Sequence of chain 1.B:
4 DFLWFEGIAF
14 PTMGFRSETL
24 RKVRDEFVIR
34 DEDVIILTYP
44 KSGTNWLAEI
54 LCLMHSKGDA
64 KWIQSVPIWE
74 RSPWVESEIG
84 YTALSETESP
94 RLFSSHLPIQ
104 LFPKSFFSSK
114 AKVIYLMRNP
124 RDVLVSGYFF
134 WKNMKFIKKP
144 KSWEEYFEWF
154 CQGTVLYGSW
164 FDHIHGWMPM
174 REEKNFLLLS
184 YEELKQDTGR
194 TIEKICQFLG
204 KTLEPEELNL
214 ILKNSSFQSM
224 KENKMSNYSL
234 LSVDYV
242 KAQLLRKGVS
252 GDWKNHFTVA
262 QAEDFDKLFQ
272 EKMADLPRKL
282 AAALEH

Binding-site contacts:
Ligand atom N3 contacts residue TYR184 of chain 1.B at 2.8 Å (h-bond).
Ligand atom N6 contacts residue TRP49 of chain 1.B at 3.3 Å.
Ligand atom O2P contacts residue LYS248 of chain 1.B at 3.0 Å (salt-bridge).
Ligand atom C2 contacts residue GLY249 of chain 1.B at 3.6 Å.
Ligand atom O3P contacts residue ARG247 of chain 1.B at 3.0 Å (salt-bridge).
Ligand atom P2 contacts residue THR47 of chain 1.B at 3.5 Å.
Ligand atom O1P contacts residue ARG247 of chain 1.B at 3.1 Å (salt-bridge).
Ligand atom P1 contacts residue SER129 of chain 1.B at 3.4 Å.
Ligand atom C6 contacts residue TRP49 of chain 1.B at 3.5 Å (hydrophobic).
Ligand atom N6 contacts residue MET223 of chain 1.B at 3.4 Å.
Ligand atom O2' contacts residue LEU246 of chain 1.B at 3.5 Å.
Ligand atom C8 contacts residue LEU246 of chain 1.B at 3.3 Å (hydrophobic).
Ligand atom N1 contacts residue TRP49 of chain 1.B at 3.3 Å.
Ligand atom N6 contacts residue PHE220 of chain 1.B at 3.4 Å (h-bond).
Ligand atom O5' contacts residue GLY46 of chain 1.B at 3.1 Å (h-bond).
Ligand atom O2P contacts residue ARG247 of chain 1.B at 3.6 Å.
Ligand atom O3' contacts residue SER129 of chain 1.B at 3.3 Å (h-bond).
Ligand atom N7 contacts residue LEU246 of chain 1.B at 3.4 Å.
Ligand atom O5' contacts residue LYS44 of chain 1.B at 3.5 Å.
Ligand atom O4P contacts residue LYS44 of chain 1.B at 2.9 Å (salt-bridge).
Ligand atom C3' contacts residue SER129 of chain 1.B at 3.6 Å.
Ligand atom O6P contacts residue THR47 of chain 1.B at 2.5 Å (h-bond).
Ligand atom O3P contacts residue ARG121 of chain 1.B at 2.9 Å (salt-bridge).
Ligand atom O2' contacts residue ARG247 of chain 1.B at 3.3 Å (salt-bridge).
Ligand atom N3 contacts residue GLY249 of chain 1.B at 3.5 Å.
Ligand atom O2' contacts residue GLY249 of chain 1.B at 3.5 Å (h-bond).
Ligand atom C2' contacts residue LEU245 of chain 1.B at 3.4 Å (hydrophobic).
Ligand atom O3' contacts residue ARG121 of chain 1.B at 3.1 Å (salt-bridge).
Ligand atom O6P contacts residue GLY46 of chain 1.B at 3.2 Å (h-bond).
Ligand atom C2 contacts residue TRP49 of chain 1.B at 3.5 Å (hydrophobic).
Ligand atom O1P contacts residue SER129 of chain 1.B at 2.7 Å (h-bond).
Ligand atom C2 contacts residue TYR184 of chain 1.B at 3.5 Å (hydrophobic).
Ligand atom O6P contacts residue LYS44 of chain 1.B at 3.2 Å (salt-bridge).
Ligand atom O2P contacts residue GLY249 of chain 1.B at 2.9 Å (h-bond).
Ligand atom O2' contacts residue LEU245 of chain 1.B at 3.6 Å.
Ligand atom O5P contacts residue THR47 of chain 1.B at 3.2 Å (h-bond).
Ligand atom O5P contacts residue ASN48 of chain 1.B at 2.9 Å (h-bond).
Ligand atom N6 contacts residue SER218 of chain 1.B at 3.0 Å (h-bond).
Ligand atom O6P contacts residue SER45 of chain 1.B at 3.3 Å (h-bond).
Ligand atom O2' contacts residue PHE220 of chain 1.B at 3.5 Å.

A protein and the small-molecule ligand that binds it are described below.
Small molecule (SMILES): Nc1ncnc2c1ncn2[C@@H]1O[C@H](COP(=O)(O)O)[C@@H](OP(=O)(O)O)[C@H]1O